Binding-site contacts:
Ligand atom C11 contacts residue TRP383 of chain 1.A at 3.4 Å (hydrophobic).
Ligand atom C3 contacts residue LEU621 of chain 1.A at 4.0 Å (hydrophobic).
Ligand atom C8 contacts residue ALA876 of chain 1.A at 4.1 Å (hydrophobic).
Ligand atom C15 contacts residue LEU1234 of chain 1.A at 3.7 Å (hydrophobic).
Ligand atom C20 contacts residue LEU1234 of chain 1.A at 4.2 Å (hydrophobic).
Ligand atom C1 contacts residue PHE1101 of chain 1.A at 4.0 Å (hydrophobic).
Ligand atom C7 contacts residue LEU871 of chain 1.A at 3.9 Å (hydrophobic).
Ligand atom C2 contacts residue PHE1101 of chain 1.A at 4.1 Å (hydrophobic).
Ligand atom O1 contacts residue GLN873 of chain 1.A at 3.2 Å (h-bond).
Ligand atom C14 contacts residue TRP383 of chain 1.A at 3.8 Å (hydrophobic).
Ligand atom C27 contacts residue PHE1239 of chain 1.A at 3.6 Å (hydrophobic).
Ligand atom C4 contacts residue LEU621 of chain 1.A at 3.6 Å (hydrophobic).
Ligand atom C12 contacts residue TRP383 of chain 1.A at 3.2 Å (hydrophobic).
Ligand atom C16 contacts residue LEU1234 of chain 1.A at 3.4 Å (hydrophobic).
Ligand atom C9 contacts residue TRP383 of chain 1.A at 3.7 Å (hydrophobic).
Ligand atom C17 contacts residue TRP383 of chain 1.A at 3.8 Å (hydrophobic).
Ligand atom C16 contacts residue LEU871 of chain 1.A at 4.0 Å (hydrophobic).
Ligand atom C22 contacts residue LEU1234 of chain 1.A at 4.1 Å (hydrophobic).
Ligand atom C21 contacts residue VAL697 of chain 1.A at 3.8 Å (hydrophobic).
Ligand atom C24 contacts residue VAL697 of chain 1.A at 3.4 Å (hydrophobic).
Ligand atom C3 contacts residue PHE1101 of chain 1.A at 4.2 Å (hydrophobic).
Ligand atom C2 contacts residue PRO379 of chain 1.A at 3.5 Å (hydrophobic).
Ligand atom C13 contacts residue TRP383 of chain 1.A at 4.0 Å (hydrophobic).
Ligand atom C21 contacts residue LEU382 of chain 1.A at 4.1 Å (hydrophobic).
Ligand atom C16 contacts residue VAL1166 of chain 1.A at 4.1 Å (hydrophobic).
Ligand atom C2 contacts residue LEU621 of chain 1.A at 4.0 Å (hydrophobic).
Ligand atom C19 contacts residue ILE625 of chain 1.A at 3.4 Å (hydrophobic).
Ligand atom C7 contacts residue ALA876 of chain 1.A at 4.0 Å (hydrophobic).
Ligand atom C19 contacts residue LEU621 of chain 1.A at 3.9 Å (hydrophobic).
Ligand atom C23 contacts residue VAL697 of chain 1.A at 3.5 Å (hydrophobic).
Ligand atom C4 contacts residue GLN873 of chain 1.A at 3.4 Å.
Ligand atom C15 contacts residue LEU871 of chain 1.A at 3.6 Å (hydrophobic).
Ligand atom C18 contacts residue ILE625 of chain 1.A at 4.0 Å (hydrophobic).
Ligand atom C27 contacts residue VAL697 of chain 1.A at 4.2 Å (hydrophobic).
Ligand atom C24 contacts residue ILE698 of chain 1.A at 3.8 Å (hydrophobic).
Ligand atom C3 contacts residue GLN873 of chain 1.A at 4.0 Å.
Ligand atom C27 contacts residue LEU1234 of chain 1.A at 4.0 Å (hydrophobic).
Ligand atom C26 contacts residue PHE772 of chain 1.A at 3.9 Å (hydrophobic).
Ligand atom C1 contacts residue PRO379 of chain 1.A at 3.3 Å (hydrophobic).
Ligand atom O1 contacts residue LEU621 of chain 1.A at 3.7 Å.

This protein binds this small molecule.
Small molecule (SMILES): CC(C)CCC[C@@H](C)[C@H]1CC[C@H]2[C@@H]3CC=C4C[C@@H](O)CC[C@]4(C)[C@H]3CC[C@]12C

Sequence of chain 1.A:
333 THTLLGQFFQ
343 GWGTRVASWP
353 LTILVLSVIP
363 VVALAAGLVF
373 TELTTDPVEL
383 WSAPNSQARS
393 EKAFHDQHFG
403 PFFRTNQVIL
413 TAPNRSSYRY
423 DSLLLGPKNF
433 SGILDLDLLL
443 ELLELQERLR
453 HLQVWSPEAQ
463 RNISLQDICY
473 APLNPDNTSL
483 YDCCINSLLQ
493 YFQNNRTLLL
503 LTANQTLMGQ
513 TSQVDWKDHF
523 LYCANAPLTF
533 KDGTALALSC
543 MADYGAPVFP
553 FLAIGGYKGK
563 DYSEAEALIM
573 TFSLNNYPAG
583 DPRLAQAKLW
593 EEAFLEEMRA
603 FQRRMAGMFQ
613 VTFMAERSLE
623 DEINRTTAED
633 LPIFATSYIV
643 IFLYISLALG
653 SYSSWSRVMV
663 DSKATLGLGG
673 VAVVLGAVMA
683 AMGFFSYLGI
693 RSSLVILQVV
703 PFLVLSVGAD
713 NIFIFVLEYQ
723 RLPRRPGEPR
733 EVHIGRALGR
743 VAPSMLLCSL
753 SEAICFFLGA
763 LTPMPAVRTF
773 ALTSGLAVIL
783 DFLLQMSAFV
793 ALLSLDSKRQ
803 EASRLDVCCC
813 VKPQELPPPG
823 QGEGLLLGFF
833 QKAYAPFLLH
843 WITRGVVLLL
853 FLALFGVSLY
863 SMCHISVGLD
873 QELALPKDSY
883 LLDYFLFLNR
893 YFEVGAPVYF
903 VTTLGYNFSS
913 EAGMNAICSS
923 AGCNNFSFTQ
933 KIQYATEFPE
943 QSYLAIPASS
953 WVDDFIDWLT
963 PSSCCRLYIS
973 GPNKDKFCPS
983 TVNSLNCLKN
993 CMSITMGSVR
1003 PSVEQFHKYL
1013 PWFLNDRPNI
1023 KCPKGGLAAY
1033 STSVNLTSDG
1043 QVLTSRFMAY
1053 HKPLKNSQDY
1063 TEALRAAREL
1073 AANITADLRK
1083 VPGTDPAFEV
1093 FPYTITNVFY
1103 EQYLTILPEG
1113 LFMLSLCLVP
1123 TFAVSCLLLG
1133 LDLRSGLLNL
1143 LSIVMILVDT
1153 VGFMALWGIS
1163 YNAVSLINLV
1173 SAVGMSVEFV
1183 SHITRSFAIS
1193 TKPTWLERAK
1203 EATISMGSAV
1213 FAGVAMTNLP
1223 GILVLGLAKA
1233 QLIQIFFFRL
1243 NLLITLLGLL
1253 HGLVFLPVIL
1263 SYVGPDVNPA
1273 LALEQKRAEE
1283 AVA